This protein binds this small molecule.
Small molecule (SMILES): CC(=O)N[C@@H]1[C@@H](O)[C@H](O)[C@@H](CO)O[C@H]1O

Binding-site contacts:
Ligand atom C1 contacts residue ASN279 of chain 1.F at 1.4 Å.
Ligand atom C7 contacts residue GLU278 of chain 1.F at 3.6 Å.
Ligand atom O3 contacts residue LYS26 of chain 1.H at 2.7 Å (salt-bridge).
Ligand atom C8 contacts residue ASN279 of chain 1.F at 4.5 Å.
Ligand atom C5 contacts residue ASN279 of chain 1.F at 3.7 Å.
Ligand atom C3 contacts residue ASN279 of chain 1.F at 3.8 Å.
Ligand atom N2 contacts residue ASN277 of chain 1.F at 4.4 Å.
Ligand atom N2 contacts residue GLU278 of chain 1.F at 2.7 Å (salt-bridge).
Ligand atom O7 contacts residue ASN277 of chain 1.F at 3.6 Å.
Ligand atom C4 contacts residue ASN279 of chain 1.F at 4.2 Å.
Ligand atom C2 contacts residue GLU278 of chain 1.F at 3.5 Å.
Ligand atom C2 contacts residue ASN279 of chain 1.F at 2.5 Å.
Ligand atom C4 contacts residue ASN29 of chain 1.H at 3.8 Å.
Ligand atom C7 contacts residue ASN277 of chain 1.F at 3.6 Å.
Ligand atom N2 contacts residue ASN279 of chain 1.F at 2.9 Å (h-bond).
Ligand atom C2 contacts residue ASN29 of chain 1.H at 3.8 Å.
Ligand atom C1 contacts residue GLU278 of chain 1.F at 3.6 Å.
Ligand atom C5 contacts residue ASN29 of chain 1.H at 3.8 Å.
Ligand atom O5 contacts residue ASN279 of chain 1.F at 2.4 Å (h-bond).
Ligand atom O7 contacts residue ASN279 of chain 1.F at 3.6 Å (h-bond).
Ligand atom C8 contacts residue GLU278 of chain 1.F at 3.6 Å.
Ligand atom C6 contacts residue ASN29 of chain 1.H at 3.9 Å.
Ligand atom C7 contacts residue ASN279 of chain 1.F at 3.4 Å.
Ligand atom C3 contacts residue ASN29 of chain 1.H at 4.4 Å.
Ligand atom C8 contacts residue ASN277 of chain 1.F at 3.3 Å.
Ligand atom C3 contacts residue GLU278 of chain 1.F at 3.7 Å.
Ligand atom C3 contacts residue LYS26 of chain 1.H at 3.4 Å.
Ligand atom O3 contacts residue GLU278 of chain 1.F at 4.4 Å.
Ligand atom C2 contacts residue LYS26 of chain 1.H at 3.9 Å.
Ligand atom C1 contacts residue ASN29 of chain 1.H at 3.7 Å.
Ligand atom O5 contacts residue ASN29 of chain 1.H at 3.1 Å (h-bond).
Ligand atom C4 contacts residue LYS26 of chain 1.H at 3.2 Å.
Ligand atom O4 contacts residue LYS26 of chain 1.H at 3.7 Å.

Sequence of chain 1.H:
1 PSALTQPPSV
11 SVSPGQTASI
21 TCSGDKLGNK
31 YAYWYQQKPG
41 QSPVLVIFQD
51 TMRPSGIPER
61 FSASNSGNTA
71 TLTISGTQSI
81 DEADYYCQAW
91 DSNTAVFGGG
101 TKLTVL

Sequence of chain 1.F:
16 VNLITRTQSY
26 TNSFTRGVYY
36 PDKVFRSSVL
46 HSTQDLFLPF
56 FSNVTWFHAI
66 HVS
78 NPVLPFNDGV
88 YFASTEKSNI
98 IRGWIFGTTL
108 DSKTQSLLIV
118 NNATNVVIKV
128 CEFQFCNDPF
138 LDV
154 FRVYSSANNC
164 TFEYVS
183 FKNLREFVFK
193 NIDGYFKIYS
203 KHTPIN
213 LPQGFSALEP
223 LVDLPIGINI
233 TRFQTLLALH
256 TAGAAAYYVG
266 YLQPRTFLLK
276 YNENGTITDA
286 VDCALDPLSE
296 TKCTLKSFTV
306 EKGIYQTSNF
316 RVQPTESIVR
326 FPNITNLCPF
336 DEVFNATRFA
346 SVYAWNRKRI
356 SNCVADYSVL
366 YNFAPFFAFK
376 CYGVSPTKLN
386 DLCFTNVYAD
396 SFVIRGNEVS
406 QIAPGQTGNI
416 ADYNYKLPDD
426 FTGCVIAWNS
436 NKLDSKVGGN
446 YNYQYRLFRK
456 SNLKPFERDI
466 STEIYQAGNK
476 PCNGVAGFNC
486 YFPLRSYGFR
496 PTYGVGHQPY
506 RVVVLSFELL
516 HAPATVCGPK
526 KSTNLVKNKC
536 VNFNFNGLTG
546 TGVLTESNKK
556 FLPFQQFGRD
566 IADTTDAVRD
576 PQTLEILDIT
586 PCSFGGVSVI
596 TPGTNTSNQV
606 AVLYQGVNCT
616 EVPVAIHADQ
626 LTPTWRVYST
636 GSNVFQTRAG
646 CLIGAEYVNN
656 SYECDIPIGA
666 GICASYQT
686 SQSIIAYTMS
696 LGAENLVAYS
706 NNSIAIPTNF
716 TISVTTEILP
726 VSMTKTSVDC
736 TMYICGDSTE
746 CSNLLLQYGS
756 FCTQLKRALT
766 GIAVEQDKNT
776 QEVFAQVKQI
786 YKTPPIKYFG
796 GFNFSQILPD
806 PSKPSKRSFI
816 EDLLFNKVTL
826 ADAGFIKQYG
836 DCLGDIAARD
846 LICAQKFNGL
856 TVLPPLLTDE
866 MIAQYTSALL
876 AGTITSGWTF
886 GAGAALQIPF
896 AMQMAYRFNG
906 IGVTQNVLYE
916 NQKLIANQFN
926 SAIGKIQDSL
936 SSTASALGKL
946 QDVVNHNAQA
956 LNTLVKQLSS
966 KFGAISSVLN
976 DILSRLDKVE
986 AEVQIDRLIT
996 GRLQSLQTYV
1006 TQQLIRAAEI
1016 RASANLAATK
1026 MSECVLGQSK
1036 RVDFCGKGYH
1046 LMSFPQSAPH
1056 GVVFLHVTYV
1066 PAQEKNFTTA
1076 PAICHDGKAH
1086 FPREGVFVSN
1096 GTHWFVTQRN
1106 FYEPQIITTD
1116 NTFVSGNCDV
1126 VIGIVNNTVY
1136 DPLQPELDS